Sequence of chain 1.B:
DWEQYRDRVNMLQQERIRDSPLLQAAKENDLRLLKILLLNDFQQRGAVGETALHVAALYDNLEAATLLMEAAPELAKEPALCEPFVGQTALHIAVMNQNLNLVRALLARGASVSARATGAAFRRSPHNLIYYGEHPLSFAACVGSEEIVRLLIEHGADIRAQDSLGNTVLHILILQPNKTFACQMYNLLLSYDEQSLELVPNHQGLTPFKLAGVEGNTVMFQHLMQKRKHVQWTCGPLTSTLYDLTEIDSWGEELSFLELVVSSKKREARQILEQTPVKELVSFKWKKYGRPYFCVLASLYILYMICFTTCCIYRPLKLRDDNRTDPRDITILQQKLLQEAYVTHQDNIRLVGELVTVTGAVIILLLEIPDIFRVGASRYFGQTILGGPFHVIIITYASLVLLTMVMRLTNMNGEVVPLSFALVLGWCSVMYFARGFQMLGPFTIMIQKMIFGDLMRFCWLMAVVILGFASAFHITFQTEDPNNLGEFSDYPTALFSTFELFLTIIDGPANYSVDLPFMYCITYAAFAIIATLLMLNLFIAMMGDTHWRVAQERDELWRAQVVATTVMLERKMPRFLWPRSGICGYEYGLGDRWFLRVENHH

This protein binds this small molecule.
Small molecule (SMILES): CC(C)[C@@H](C)/C=C/[C@@H](C)[C@H]1CC[C@H]2C3=CC=C4C[C@@H](O)CC[C@]4(C)[C@H]3CC[C@]12C

Sequence of chain 1.A:
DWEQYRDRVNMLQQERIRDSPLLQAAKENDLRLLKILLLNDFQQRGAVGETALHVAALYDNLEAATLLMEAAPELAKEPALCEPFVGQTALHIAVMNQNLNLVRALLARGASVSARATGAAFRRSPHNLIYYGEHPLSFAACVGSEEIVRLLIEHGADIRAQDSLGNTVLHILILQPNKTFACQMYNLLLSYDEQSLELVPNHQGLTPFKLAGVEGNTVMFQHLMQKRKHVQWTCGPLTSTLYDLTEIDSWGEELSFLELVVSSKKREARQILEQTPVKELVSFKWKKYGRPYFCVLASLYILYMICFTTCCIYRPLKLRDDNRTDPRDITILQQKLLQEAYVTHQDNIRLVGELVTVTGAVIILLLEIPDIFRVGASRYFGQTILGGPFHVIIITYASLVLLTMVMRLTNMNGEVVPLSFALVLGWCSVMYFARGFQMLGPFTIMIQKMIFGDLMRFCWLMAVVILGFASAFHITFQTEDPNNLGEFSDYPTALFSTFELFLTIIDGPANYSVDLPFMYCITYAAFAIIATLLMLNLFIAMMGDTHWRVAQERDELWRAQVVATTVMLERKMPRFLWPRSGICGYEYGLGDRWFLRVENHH

Binding-site contacts:
Ligand atom C4 contacts residue CYS556 of chain 1.A at 4.0 Å (hydrophobic).
Ligand atom C27 contacts residue CPL1 of chain 1.O at 3.3 Å.
Ligand atom C1 contacts residue PRO527 of chain 1.B at 3.4 Å (hydrophobic).
Ligand atom C11 contacts residue LEU530 of chain 1.B at 4.1 Å (hydrophobic).
Ligand atom C12 contacts residue PHE531 of chain 1.B at 3.9 Å (hydrophobic).
Ligand atom C15 contacts residue ALA560 of chain 1.A at 3.8 Å (hydrophobic).
Ligand atom C21 contacts residue PHE534 of chain 1.B at 3.7 Å (hydrophobic).
Ligand atom C26 contacts residue CYS494 of chain 1.B at 4.1 Å (hydrophobic).
Ligand atom C26 contacts residue MET497 of chain 1.B at 3.4 Å (hydrophobic).
Ligand atom C21 contacts residue ILE501 of chain 1.B at 4.4 Å (hydrophobic).
Ligand atom C16 contacts residue ALA560 of chain 1.A at 3.8 Å (hydrophobic).
Ligand atom C14 contacts residue ALA560 of chain 1.A at 4.4 Å (hydrophobic).
Ligand atom O1 contacts residue CYS556 of chain 1.A at 4.1 Å.
Ligand atom C6 contacts residue CYS556 of chain 1.A at 3.6 Å (hydrophobic).
Ligand atom C12 contacts residue LEU530 of chain 1.B at 4.0 Å (hydrophobic).
Ligand atom C26 contacts residue PHE534 of chain 1.B at 4.3 Å (hydrophobic).
Ligand atom C5 contacts residue CYS556 of chain 1.A at 3.8 Å (hydrophobic).
Ligand atom C26 contacts residue ALA498 of chain 1.B at 4.0 Å (hydrophobic).
Ligand atom C9 contacts residue PRO527 of chain 1.B at 4.3 Å (hydrophobic).
Ligand atom C21 contacts residue LEU530 of chain 1.B at 4.4 Å (hydrophobic).
Ligand atom C6 contacts residue ILE557 of chain 1.A at 4.0 Å (hydrophobic).
Ligand atom C1 contacts residue PHE531 of chain 1.B at 4.0 Å (hydrophobic).
Ligand atom C24 contacts residue ILE564 of chain 1.A at 3.9 Å (hydrophobic).
Ligand atom C7 contacts residue ILE557 of chain 1.A at 4.2 Å (hydrophobic).
Ligand atom C22 contacts residue PHE534 of chain 1.B at 4.2 Å (hydrophobic).
Ligand atom C25 contacts residue CYS494 of chain 1.B at 4.0 Å (hydrophobic).
Ligand atom C3 contacts residue CYS556 of chain 1.A at 3.6 Å (hydrophobic).
Ligand atom C26 contacts residue ILE501 of chain 1.B at 3.7 Å (hydrophobic).
Ligand atom C10 contacts residue PRO527 of chain 1.B at 4.2 Å (hydrophobic).
Ligand atom C11 contacts residue PHE531 of chain 1.B at 3.9 Å (hydrophobic).
Ligand atom C27 contacts residue ALA498 of chain 1.B at 3.7 Å (hydrophobic).
Ligand atom C11 contacts residue PRO527 of chain 1.B at 3.7 Å (hydrophobic).
Ligand atom C9 contacts residue PHE531 of chain 1.B at 4.0 Å (hydrophobic).
Ligand atom C27 contacts residue CYS494 of chain 1.B at 3.3 Å (hydrophobic).
Ligand atom C28 contacts residue ILE564 of chain 1.A at 3.6 Å (hydrophobic).
Ligand atom C23 contacts residue PHE534 of chain 1.B at 4.2 Å (hydrophobic).
Ligand atom C24 contacts residue PHE534 of chain 1.B at 4.3 Å (hydrophobic).
Ligand atom C25 contacts residue MET497 of chain 1.B at 4.2 Å (hydrophobic).
Ligand atom C19 contacts residue PRO527 of chain 1.B at 3.5 Å (hydrophobic).
Ligand atom C2 contacts residue PRO527 of chain 1.B at 3.9 Å (hydrophobic).